Binding-site contacts:
Ligand atom C15 contacts residue TRP300 of chain 1.A at 3.2 Å (hydrophobic).
Ligand atom C5 contacts residue VAL296 of chain 1.A at 4.5 Å (hydrophobic).
Ligand atom C7 contacts residue SER216 of chain 1.A at 4.0 Å.
Ligand atom C7 contacts residue SER219 of chain 1.A at 4.3 Å.
Ligand atom O1 contacts residue ARG293 of chain 1.A at 4.2 Å.
Ligand atom C7 contacts residue VAL296 of chain 1.A at 3.5 Å (hydrophobic).
Ligand atom C8 contacts residue VAL296 of chain 1.A at 3.6 Å (hydrophobic).
Ligand atom O1 contacts residue MET215 of chain 1.A at 3.1 Å.
Ligand atom C26 contacts residue LEU227 of chain 1.A at 4.1 Å (hydrophobic).
Ligand atom C6 contacts residue VAL296 of chain 1.A at 4.3 Å (hydrophobic).
Ligand atom C26 contacts residue VAL223 of chain 1.A at 3.6 Å (hydrophobic).
Ligand atom C15 contacts residue SER219 of chain 1.A at 4.0 Å.
Ligand atom C16 contacts residue TRP300 of chain 1.A at 3.2 Å (hydrophobic).
Ligand atom C14 contacts residue TRP300 of chain 1.A at 4.5 Å (hydrophobic).
Ligand atom C3 contacts residue MET215 of chain 1.A at 3.1 Å (hydrophobic).
Ligand atom C4 contacts residue LEU212 of chain 1.A at 4.3 Å (hydrophobic).
Ligand atom C4 contacts residue MET215 of chain 1.A at 3.2 Å (hydrophobic).
Ligand atom C18 contacts residue TRP300 of chain 1.A at 4.2 Å (hydrophobic).
Ligand atom C6 contacts residue MET215 of chain 1.A at 3.8 Å (hydrophobic).
Ligand atom C19 contacts residue CYS297 of chain 1.A at 4.4 Å (hydrophobic).
Ligand atom C19 contacts residue VAL296 of chain 1.A at 3.8 Å (hydrophobic).
Ligand atom C6 contacts residue SER216 of chain 1.A at 4.5 Å.
Ligand atom C5 contacts residue MET215 of chain 1.A at 3.9 Å (hydrophobic).
Ligand atom C23 contacts residue TRP300 of chain 1.A at 4.4 Å (hydrophobic).

This protein binds this small molecule.
Small molecule (SMILES): CC(C)CCC[C@@H](C)[C@H]1CC[C@H]2[C@@H]3CC=C4C[C@@H](O)CC[C@]4(C)[C@H]3CC[C@]12C

Sequence of chain 1.A:
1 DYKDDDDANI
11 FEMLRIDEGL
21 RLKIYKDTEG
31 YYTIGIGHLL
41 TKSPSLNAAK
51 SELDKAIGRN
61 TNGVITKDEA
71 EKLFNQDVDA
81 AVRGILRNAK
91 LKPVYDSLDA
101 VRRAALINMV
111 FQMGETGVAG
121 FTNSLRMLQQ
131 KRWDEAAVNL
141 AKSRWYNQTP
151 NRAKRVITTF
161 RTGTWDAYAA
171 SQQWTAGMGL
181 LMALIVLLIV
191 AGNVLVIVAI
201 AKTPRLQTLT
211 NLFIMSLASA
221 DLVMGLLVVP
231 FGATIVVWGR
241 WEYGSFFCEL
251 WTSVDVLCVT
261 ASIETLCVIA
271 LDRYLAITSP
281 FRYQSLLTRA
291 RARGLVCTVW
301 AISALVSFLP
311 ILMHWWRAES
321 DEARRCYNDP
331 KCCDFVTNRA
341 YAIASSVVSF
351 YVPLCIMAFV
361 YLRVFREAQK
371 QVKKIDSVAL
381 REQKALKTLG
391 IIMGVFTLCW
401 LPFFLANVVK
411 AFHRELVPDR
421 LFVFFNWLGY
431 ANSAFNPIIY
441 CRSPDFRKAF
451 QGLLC